Sequence of chain 1.C:
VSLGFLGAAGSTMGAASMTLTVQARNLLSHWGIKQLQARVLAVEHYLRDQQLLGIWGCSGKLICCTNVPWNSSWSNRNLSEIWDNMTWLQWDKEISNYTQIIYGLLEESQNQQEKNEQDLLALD

Binding-site contacts:
Ligand atom O5 contacts residue ASN107 of chain 1.C at 2.5 Å (h-bond).
Ligand atom O5 contacts residue GLU110 of chain 1.C at 4.1 Å.
Ligand atom C8 contacts residue ASN107 of chain 1.C at 3.9 Å.
Ligand atom C5 contacts residue ASN107 of chain 1.C at 3.7 Å.
Ligand atom C3 contacts residue ASN107 of chain 1.C at 3.9 Å.
Ligand atom O7 contacts residue ASN107 of chain 1.C at 4.5 Å.
Ligand atom C4 contacts residue ASN107 of chain 1.C at 4.3 Å.
Ligand atom C1 contacts residue ASN107 of chain 1.C at 1.5 Å.
Ligand atom C1 contacts residue GLU110 of chain 1.C at 4.2 Å.
Ligand atom O6 contacts residue GLU110 of chain 1.C at 4.0 Å.
Ligand atom C2 contacts residue ASN107 of chain 1.C at 2.5 Å.
Ligand atom C7 contacts residue ASN107 of chain 1.C at 3.6 Å.
Ligand atom N2 contacts residue ASN107 of chain 1.C at 3.0 Å (h-bond).

A small-molecule ligand and the protein it binds are described below.
Small molecule (SMILES): CC(=O)N[C@@H]1[C@@H](O)[C@H](O)[C@@H](CO)O[C@H]1O